This small molecule binds to this protein.
Small molecule (SMILES): Nc1nc2c(ncn2[C@@H]2O[C@H](COP(=O)(O)O[C@H]3[C@@H](O)[C@H](n4ccc(=O)[nH]c4=O)O[C@@H]3COP(=O)(O)O)[C@H]3OP(=O)(O)O[C@H]32)c(=O)[nH]1

Binding-site contacts:
Ligand atom N2 contacts residue HIS351 of chain 1.D at 3.5 Å.
Ligand atom N5 contacts residue LEU452 of chain 1.D at 3.7 Å.
Ligand atom C11 contacts residue HIS447 of chain 1.D at 3.7 Å.
Ligand atom N4 contacts residue PHE448 of chain 1.D at 3.6 Å (h-bond).
Ligand atom O5 contacts residue VAL293 of chain 1.D at 3.1 Å.
Ligand atom C12 contacts residue HIS351 of chain 1.D at 3.6 Å.
Ligand atom O10 contacts residue THR449 of chain 1.D at 3.2 Å.
Ligand atom C14 contacts residue ARG450 of chain 1.D at 3.3 Å.
Ligand atom O4 contacts residue GLU318 of chain 1.D at 3.3 Å (salt-bridge).
Ligand atom N6 contacts residue HIS351 of chain 1.D at 3.6 Å.
Ligand atom O10 contacts residue ARG450 of chain 1.D at 3.5 Å (salt-bridge).
Ligand atom N1 contacts residue ILE319 of chain 1.D at 3.6 Å.
Ligand atom N6 contacts residue HIS447 of chain 1.D at 3.3 Å (h-bond).
Ligand atom N3 contacts residue HIS447 of chain 1.D at 3.4 Å.
Ligand atom C7 contacts residue ILE319 of chain 1.D at 3.6 Å (hydrophobic).
Ligand atom N2 contacts residue HIS447 of chain 1.D at 3.6 Å.
Ligand atom C7 contacts residue GLU318 of chain 1.D at 3.5 Å.
Ligand atom O15 contacts residue HIS447 of chain 1.D at 2.9 Å (h-bond).
Ligand atom C8 contacts residue ILE319 of chain 1.D at 3.5 Å (hydrophobic).
Ligand atom C13 contacts residue PHE448 of chain 1.D at 3.6 Å (hydrophobic).
Ligand atom O4 contacts residue ARG348 of chain 1.D at 3.0 Å.
Ligand atom O12 contacts residue LEU452 of chain 1.D at 3.6 Å.
Ligand atom O2 contacts residue VAL293 of chain 1.D at 3.6 Å.
Ligand atom O5 contacts residue LYS292 of chain 1.D at 3.4 Å.
Ligand atom C12 contacts residue ASP321 of chain 1.D at 3.3 Å.
Ligand atom O17 contacts residue LEU452 of chain 1.D at 2.8 Å (h-bond).
Ligand atom N6 contacts residue ASP321 of chain 1.D at 3.0 Å (salt-bridge).
Ligand atom N1 contacts residue GLU318 of chain 1.D at 2.9 Å (salt-bridge).
Ligand atom N3 contacts residue HIS351 of chain 1.D at 3.6 Å.
Ligand atom N3 contacts residue ASP321 of chain 1.D at 2.7 Å (salt-bridge).
Ligand atom O10 contacts residue PHE448 of chain 1.D at 3.7 Å.
Ligand atom N5 contacts residue ARG353 of chain 1.D at 3.1 Å (salt-bridge).
Ligand atom O17 contacts residue PRO451 of chain 1.D at 3.3 Å.
Ligand atom C13 contacts residue LEU452 of chain 1.D at 3.4 Å (hydrophobic).
Ligand atom C5 contacts residue ILE319 of chain 1.D at 3.6 Å (hydrophobic).
Ligand atom C12 contacts residue HIS447 of chain 1.D at 3.4 Å.
Ligand atom C17 contacts residue THR449 of chain 1.D at 3.4 Å.
Ligand atom O9 contacts residue HIS447 of chain 1.D at 3.7 Å.
Ligand atom O9 contacts residue ARG353 of chain 1.D at 3.0 Å (salt-bridge).
Ligand atom O15 contacts residue THR449 of chain 1.D at 3.4 Å.

Sequence of chain 1.D:
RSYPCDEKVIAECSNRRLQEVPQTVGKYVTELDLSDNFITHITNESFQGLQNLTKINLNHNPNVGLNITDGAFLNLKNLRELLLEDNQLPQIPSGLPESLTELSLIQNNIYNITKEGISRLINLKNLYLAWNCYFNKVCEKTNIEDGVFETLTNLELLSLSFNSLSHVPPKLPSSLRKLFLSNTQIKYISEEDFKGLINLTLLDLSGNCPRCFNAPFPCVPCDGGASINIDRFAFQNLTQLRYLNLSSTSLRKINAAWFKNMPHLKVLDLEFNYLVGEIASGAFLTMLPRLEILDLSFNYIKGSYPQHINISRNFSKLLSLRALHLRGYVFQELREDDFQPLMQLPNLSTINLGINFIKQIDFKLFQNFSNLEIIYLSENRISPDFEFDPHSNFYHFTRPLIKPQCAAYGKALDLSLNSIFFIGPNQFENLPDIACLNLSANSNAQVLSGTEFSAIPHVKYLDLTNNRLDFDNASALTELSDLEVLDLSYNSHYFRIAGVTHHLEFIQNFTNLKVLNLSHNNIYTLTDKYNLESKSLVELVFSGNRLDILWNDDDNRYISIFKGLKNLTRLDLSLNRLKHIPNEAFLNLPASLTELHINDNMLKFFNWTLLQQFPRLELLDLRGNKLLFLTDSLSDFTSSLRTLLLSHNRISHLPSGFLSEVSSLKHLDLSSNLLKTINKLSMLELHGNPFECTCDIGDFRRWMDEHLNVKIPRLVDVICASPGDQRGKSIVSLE